Sequence of chain 1.B:
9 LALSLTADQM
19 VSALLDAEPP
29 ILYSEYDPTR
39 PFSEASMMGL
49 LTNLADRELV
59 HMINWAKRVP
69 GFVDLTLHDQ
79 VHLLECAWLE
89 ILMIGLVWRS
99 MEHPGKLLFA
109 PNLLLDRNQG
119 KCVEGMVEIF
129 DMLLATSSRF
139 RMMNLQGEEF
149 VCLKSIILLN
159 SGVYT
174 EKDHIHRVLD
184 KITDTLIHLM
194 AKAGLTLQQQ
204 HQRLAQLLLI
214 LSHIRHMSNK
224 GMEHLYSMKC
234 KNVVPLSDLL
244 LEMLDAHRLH

Binding-site contacts:
Ligand atom CD2 contacts residue VAL79 of chain 1.B at 3.4 Å (hydrophobic).
Ligand atom CB contacts residue GLU245 of chain 1.B at 3.7 Å.
Ligand atom CG contacts residue LEU82 of chain 1.B at 4.3 Å (hydrophobic).
Ligand atom CB contacts residue GLU245 of chain 1.B at 3.4 Å.
Ligand atom CB contacts residue LEU242 of chain 1.B at 4.0 Å (hydrophobic).
Ligand atom CD1 contacts residue LEU242 of chain 1.B at 4.2 Å (hydrophobic).
Ligand atom CG2 contacts residue LEU242 of chain 1.B at 3.7 Å (hydrophobic).
Ligand atom N contacts residue GLU245 of chain 1.B at 2.7 Å (salt-bridge).
Ligand atom O contacts residue ILE61 of chain 1.B at 3.6 Å.
Ligand atom ND1 contacts residue VAL79 of chain 1.B at 4.0 Å.
Ligand atom CD1 contacts residue GLN78 of chain 1.B at 4.0 Å.
Ligand atom C contacts residue GLU245 of chain 1.B at 3.6 Å.
Ligand atom N contacts residue LEU242 of chain 1.B at 4.1 Å.
Ligand atom CD2 contacts residue ILE61 of chain 1.B at 4.0 Å (hydrophobic).
Ligand atom CD contacts residue LEU75 of chain 1.B at 4.2 Å (hydrophobic).
Ligand atom C contacts residue LYS65 of chain 1.B at 4.2 Å.
Ligand atom CA contacts residue GLU245 of chain 1.B at 3.6 Å.
Ligand atom CD2 contacts residue GLU83 of chain 1.B at 3.6 Å.
Ligand atom CG1 contacts residue GLU245 of chain 1.B at 3.6 Å.
Ligand atom CB contacts residue LEU75 of chain 1.B at 4.2 Å (hydrophobic).
Ligand atom CD2 contacts residue GLN78 of chain 1.B at 4.1 Å.
Ligand atom CA contacts residue GLU245 of chain 1.B at 3.6 Å.
Ligand atom CD1 contacts residue VAL79 of chain 1.B at 3.8 Å (hydrophobic).
Ligand atom CD2 contacts residue MET246 of chain 1.B at 4.2 Å (hydrophobic).
Ligand atom C contacts residue ILE61 of chain 1.B at 4.0 Å (hydrophobic).
Ligand atom CG contacts residue LEU75 of chain 1.B at 3.7 Å (hydrophobic).
Ligand atom CD1 contacts residue LEU242 of chain 1.B at 3.4 Å (hydrophobic).
Ligand atom CD1 contacts residue ILE61 of chain 1.B at 3.6 Å (hydrophobic).
Ligand atom CD1 contacts residue MET246 of chain 1.B at 3.8 Å (hydrophobic).
Ligand atom CD2 contacts residue LEU75 of chain 1.B at 4.0 Å (hydrophobic).
Ligand atom CD2 contacts residue LEU82 of chain 1.B at 3.8 Å (hydrophobic).
Ligand atom N contacts residue GLU245 of chain 1.B at 3.9 Å.
Ligand atom CD2 contacts residue LYS65 of chain 1.B at 4.1 Å.
Ligand atom NE2 contacts residue LEU75 of chain 1.B at 3.7 Å.
Ligand atom CD1 contacts residue ASP241 of chain 1.B at 3.5 Å.
Ligand atom CD1 contacts residue GLU245 of chain 1.B at 4.2 Å.
Ligand atom O contacts residue LYS65 of chain 1.B at 3.6 Å.
Ligand atom CE1 contacts residue LEU75 of chain 1.B at 3.6 Å (hydrophobic).
Ligand atom NE2 contacts residue LEU75 of chain 1.B at 3.3 Å.
Ligand atom CD1 contacts residue LEU82 of chain 1.B at 3.8 Å (hydrophobic).

The protein below binds the small molecule below.
Small molecule (SMILES): CC[C@H](C)[C@H](NC(=O)[C@H](C)N)C(=O)N[C@@H](CC(C)C)C(=O)N[C@@H](Cc1cnc[nH]1)C(=O)N[C@@H](CCCN=C(N)N)C(=O)N[C@@H](CC(C)C)C(=O)N[C@@H](CC(C)C)C(=O)N[C@@H](CCC(N)=O)C(=O)N[C@H](C=O)CC(=O)O